Binding-site contacts:
Ligand atom C1 contacts residue ASN154 of chain 1.A at 1.4 Å.
Ligand atom O5 contacts residue GOL1 of chain 1.E at 3.4 Å (h-bond).
Ligand atom C5 contacts residue TYR149 of chain 1.A at 3.7 Å (hydrophobic).
Ligand atom C4 contacts residue TYR149 of chain 1.A at 4.3 Å (hydrophobic).
Ligand atom O6 contacts residue HIS161 of chain 1.A at 3.4 Å.
Ligand atom O7 contacts residue ASN154 of chain 1.A at 3.7 Å.
Ligand atom C3 contacts residue ASN154 of chain 1.A at 3.7 Å.
Ligand atom C8 contacts residue PHE152 of chain 1.A at 3.3 Å (hydrophobic).
Ligand atom C3 contacts residue TYR149 of chain 1.A at 3.8 Å (hydrophobic).
Ligand atom O5 contacts residue TYR149 of chain 1.A at 3.9 Å.
Ligand atom C7 contacts residue PHE152 of chain 1.A at 4.4 Å (hydrophobic).
Ligand atom C1 contacts residue TYR149 of chain 1.A at 3.4 Å (hydrophobic).
Ligand atom O5 contacts residue ASN154 of chain 1.A at 2.3 Å (h-bond).
Ligand atom C6 contacts residue ILE135 of chain 1.A at 3.6 Å (hydrophobic).
Ligand atom C5 contacts residue ILE135 of chain 1.A at 4.0 Å (hydrophobic).
Ligand atom O3 contacts residue TYR149 of chain 1.A at 4.4 Å.
Ligand atom C2 contacts residue ASN154 of chain 1.A at 2.4 Å.
Ligand atom N2 contacts residue TYR149 of chain 1.A at 4.0 Å.
Ligand atom O6 contacts residue GOL1 of chain 1.E at 4.1 Å.
Ligand atom C5 contacts residue ASN154 of chain 1.A at 3.6 Å.
Ligand atom C7 contacts residue ASN154 of chain 1.A at 3.6 Å.
Ligand atom N2 contacts residue ASN154 of chain 1.A at 3.0 Å (h-bond).
Ligand atom C4 contacts residue ASN154 of chain 1.A at 4.2 Å.
Ligand atom C6 contacts residue GOL1 of chain 1.E at 4.2 Å.
Ligand atom C5 contacts residue GOL1 of chain 1.E at 4.2 Å.
Ligand atom C2 contacts residue TYR149 of chain 1.A at 4.0 Å (hydrophobic).
Ligand atom C1 contacts residue GOL1 of chain 1.E at 4.0 Å.

Sequence of chain 1.A:
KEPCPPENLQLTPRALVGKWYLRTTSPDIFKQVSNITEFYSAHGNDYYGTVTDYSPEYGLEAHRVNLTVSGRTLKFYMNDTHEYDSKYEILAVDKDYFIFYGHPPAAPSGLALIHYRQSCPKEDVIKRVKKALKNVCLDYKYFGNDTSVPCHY

A protein and the small-molecule ligand that binds it are described below.
Small molecule (SMILES): CC(=O)N[C@@H]1[C@@H](O)[C@H](O)[C@@H](CO)O[C@H]1O